The small molecule below binds the protein below.
Small molecule (SMILES): C[C@@H]1CCCCCCOCC(=O)N(C)[C@@H](C)C(=O)N[C@H]([C@H](O)CNC2(c3cccc(C(C)(C)C)c3)CC2)C1

Binding-site contacts:
Ligand atom C52 contacts residue ILE242 of chain 1.A at 3.5 Å (hydrophobic).
Ligand atom C52 contacts residue GLY50 of chain 1.A at 3.5 Å.
Ligand atom O81 contacts residue TYR87 of chain 1.A at 3.7 Å.
Ligand atom O44 contacts residue GLY50 of chain 1.A at 3.5 Å (h-bond).
Ligand atom O32 contacts residue GLY27 of chain 1.A at 3.6 Å.
Ligand atom C62 contacts residue PRO86 of chain 1.A at 3.3 Å (hydrophobic).
Ligand atom C66 contacts residue THR88 of chain 1.A at 3.1 Å.
Ligand atom C38 contacts residue TYR87 of chain 1.A at 3.4 Å (hydrophobic).
Ligand atom C23 contacts residue LEU46 of chain 1.A at 3.5 Å (hydrophobic).
Ligand atom N5 contacts residue GLY246 of chain 1.A at 2.8 Å (h-bond).
Ligand atom C9 contacts residue GLY246 of chain 1.A at 3.4 Å.
Ligand atom C86 contacts residue GLN89 of chain 1.A at 3.6 Å.
Ligand atom C52 contacts residue TYR214 of chain 1.A at 3.5 Å (hydrophobic).
Ligand atom O37 contacts residue THR248 of chain 1.A at 3.0 Å (h-bond).
Ligand atom C26 contacts residue GLN28 of chain 1.A at 3.7 Å.
Ligand atom C55 contacts residue ASP244 of chain 1.A at 3.2 Å.
Ligand atom O44 contacts residue ASP48 of chain 1.A at 2.7 Å (salt-bridge).
Ligand atom C52 contacts residue ASP244 of chain 1.A at 3.7 Å.
Ligand atom C42 contacts residue ASP244 of chain 1.A at 3.7 Å.
Ligand atom O81 contacts residue THR88 of chain 1.A at 3.4 Å.
Ligand atom N49 contacts residue GLY50 of chain 1.A at 2.9 Å (h-bond).
Ligand atom C7 contacts residue GLY246 of chain 1.A at 3.5 Å.
Ligand atom O44 contacts residue TYR87 of chain 1.A at 3.3 Å.
Ligand atom C59 contacts residue GLY50 of chain 1.A at 3.2 Å.
Ligand atom N49 contacts residue ASP244 of chain 1.A at 2.9 Å (salt-bridge).
Ligand atom C46 contacts residue THR247 of chain 1.A at 3.7 Å.
Ligand atom C64 contacts residue THR88 of chain 1.A at 3.5 Å.
Ligand atom O32 contacts residue THR248 of chain 1.A at 3.2 Å (h-bond).
Ligand atom N5 contacts residue THR247 of chain 1.A at 3.7 Å.
Ligand atom C46 contacts residue ASP244 of chain 1.A at 3.4 Å.
Ligand atom C77 contacts residue VAL85 of chain 1.A at 3.7 Å (hydrophobic).
Ligand atom O37 contacts residue THR247 of chain 1.A at 3.6 Å.
Ligand atom C73 contacts residue PRO86 of chain 1.A at 3.7 Å (hydrophobic).
Ligand atom C7 contacts residue TYR87 of chain 1.A at 3.7 Å (hydrophobic).
Ligand atom C51 contacts residue ASP244 of chain 1.A at 3.6 Å.
Ligand atom C77 contacts residue SER51 of chain 1.A at 3.5 Å.
Ligand atom C51 contacts residue GLY50 of chain 1.A at 3.5 Å.
Ligand atom C38 contacts residue GLN89 of chain 1.A at 3.6 Å.
Ligand atom O81 contacts residue GLN89 of chain 1.A at 3.5 Å (h-bond).
Ligand atom C29 contacts residue GLY27 of chain 1.A at 3.6 Å.

Sequence of chain 1.A:
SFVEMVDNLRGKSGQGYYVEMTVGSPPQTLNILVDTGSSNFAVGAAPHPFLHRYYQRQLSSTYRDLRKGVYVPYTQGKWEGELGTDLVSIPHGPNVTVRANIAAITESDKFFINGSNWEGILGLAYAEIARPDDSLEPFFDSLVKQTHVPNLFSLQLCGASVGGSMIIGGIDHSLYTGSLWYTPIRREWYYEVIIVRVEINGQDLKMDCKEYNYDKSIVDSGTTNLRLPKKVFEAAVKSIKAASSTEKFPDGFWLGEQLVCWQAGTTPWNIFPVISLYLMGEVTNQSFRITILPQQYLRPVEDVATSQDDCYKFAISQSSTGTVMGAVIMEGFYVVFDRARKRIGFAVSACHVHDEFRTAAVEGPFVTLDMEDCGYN